A protein and the small-molecule ligand that binds it are described below.
Small molecule (SMILES): CC(=O)N[C@@H]1[C@@H](O)[C@H](O)[C@@H](CO)O[C@H]1O

Binding-site contacts:
Ligand atom C3 contacts residue ASN196 of chain 1.A at 3.9 Å.
Ligand atom C5 contacts residue ASN196 of chain 1.A at 3.6 Å.
Ligand atom C7 contacts residue ASN196 of chain 1.A at 3.1 Å.
Ligand atom N2 contacts residue ASN196 of chain 1.A at 2.4 Å (h-bond).
Ligand atom O7 contacts residue ASN196 of chain 1.A at 4.0 Å.
Ligand atom O5 contacts residue ASN196 of chain 1.A at 2.3 Å (h-bond).
Ligand atom C1 contacts residue ASN196 of chain 1.A at 1.4 Å.
Ligand atom C8 contacts residue ASN196 of chain 1.A at 3.3 Å.
Ligand atom C1 contacts residue GLU163 of chain 1.A at 4.2 Å.
Ligand atom C2 contacts residue ASN196 of chain 1.A at 2.6 Å.
Ligand atom C4 contacts residue ASN196 of chain 1.A at 4.3 Å.
Ligand atom O5 contacts residue GLU163 of chain 1.A at 4.0 Å.

Sequence of chain 1.A:
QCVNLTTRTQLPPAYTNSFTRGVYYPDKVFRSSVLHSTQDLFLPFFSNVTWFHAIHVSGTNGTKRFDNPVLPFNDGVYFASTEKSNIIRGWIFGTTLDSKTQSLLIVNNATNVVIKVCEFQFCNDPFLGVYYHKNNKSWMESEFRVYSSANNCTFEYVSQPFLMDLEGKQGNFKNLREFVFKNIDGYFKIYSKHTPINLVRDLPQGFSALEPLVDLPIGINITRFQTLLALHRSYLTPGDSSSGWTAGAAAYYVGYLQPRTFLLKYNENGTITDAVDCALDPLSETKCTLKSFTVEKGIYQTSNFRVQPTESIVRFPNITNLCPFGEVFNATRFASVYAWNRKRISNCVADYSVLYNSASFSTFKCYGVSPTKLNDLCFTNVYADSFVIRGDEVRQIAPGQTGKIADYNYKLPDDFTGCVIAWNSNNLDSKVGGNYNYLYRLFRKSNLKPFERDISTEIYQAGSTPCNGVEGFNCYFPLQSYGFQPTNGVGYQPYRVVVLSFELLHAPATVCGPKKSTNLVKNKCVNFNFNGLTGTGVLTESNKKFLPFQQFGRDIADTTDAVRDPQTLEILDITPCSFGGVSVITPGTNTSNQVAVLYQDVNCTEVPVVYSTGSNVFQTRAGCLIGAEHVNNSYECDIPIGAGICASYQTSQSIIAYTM